Binding-site contacts:
Ligand atom O1 contacts residue THR222 of chain 1.A at 4.4 Å.
Ligand atom C4 contacts residue TYR79 of chain 1.A at 3.5 Å (hydrophobic).
Ligand atom C contacts residue GLY80 of chain 1.A at 4.3 Å.
Ligand atom C contacts residue ASP219 of chain 1.A at 4.3 Å.
Ligand atom C1 contacts residue ASP219 of chain 1.A at 3.9 Å.
Ligand atom C1 contacts residue THR222 of chain 1.A at 3.9 Å.
Ligand atom C3 contacts residue TYR79 of chain 1.A at 4.3 Å (hydrophobic).
Ligand atom O1 contacts residue ASP219 of chain 1.A at 3.9 Å.
Ligand atom C2 contacts residue ASP219 of chain 1.A at 3.8 Å.
Ligand atom C4 contacts residue GLY80 of chain 1.A at 3.2 Å.
Ligand atom C contacts residue THR222 of chain 1.A at 3.6 Å.
Ligand atom C2 contacts residue SER38 of chain 1.A at 3.9 Å.
Ligand atom O contacts residue TYR79 of chain 1.A at 3.9 Å.
Ligand atom C3 contacts residue GLY80 of chain 1.A at 4.5 Å.
Ligand atom C1 contacts residue ASP35 of chain 1.A at 3.3 Å.
Ligand atom O contacts residue GLY221 of chain 1.A at 3.6 Å.
Ligand atom C3 contacts residue ASP219 of chain 1.A at 3.9 Å.
Ligand atom C2 contacts residue ASP35 of chain 1.A at 3.0 Å.
Ligand atom C contacts residue TYR79 of chain 1.A at 4.3 Å (hydrophobic).
Ligand atom O contacts residue GLY80 of chain 1.A at 4.5 Å.
Ligand atom N contacts residue GLY37 of chain 1.A at 4.0 Å.
Ligand atom N contacts residue GLY221 of chain 1.A at 4.0 Å.
Ligand atom O contacts residue ASP81 of chain 1.A at 4.2 Å.
Ligand atom N contacts residue ASP35 of chain 1.A at 2.9 Å (salt-bridge).
Ligand atom C1 contacts residue TYR79 of chain 1.A at 4.4 Å (hydrophobic).
Ligand atom N contacts residue THR222 of chain 1.A at 4.0 Å.
Ligand atom C2 contacts residue GLY37 of chain 1.A at 3.2 Å.
Ligand atom C2 contacts residue TYR79 of chain 1.A at 4.0 Å (hydrophobic).
Ligand atom C3 contacts residue GLY37 of chain 1.A at 3.4 Å.
Ligand atom N contacts residue ASP219 of chain 1.A at 3.0 Å (salt-bridge).
Ligand atom O1 contacts residue GLY80 of chain 1.A at 3.5 Å (h-bond).
Ligand atom C1 contacts residue GLY221 of chain 1.A at 3.1 Å.
Ligand atom C contacts residue GLY221 of chain 1.A at 3.6 Å.

Sequence of chain 1.A:
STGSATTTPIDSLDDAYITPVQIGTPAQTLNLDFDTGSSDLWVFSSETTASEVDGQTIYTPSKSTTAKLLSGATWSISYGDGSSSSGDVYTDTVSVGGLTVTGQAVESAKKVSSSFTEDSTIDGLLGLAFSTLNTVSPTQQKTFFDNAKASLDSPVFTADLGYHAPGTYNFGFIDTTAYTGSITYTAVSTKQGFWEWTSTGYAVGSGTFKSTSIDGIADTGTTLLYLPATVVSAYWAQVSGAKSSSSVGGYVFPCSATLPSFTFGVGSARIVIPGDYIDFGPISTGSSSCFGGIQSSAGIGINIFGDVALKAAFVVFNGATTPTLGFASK

This protein binds this small molecule.
Small molecule (SMILES): O[C@@H]1CNCCOC1